Sequence of chain 1.A:
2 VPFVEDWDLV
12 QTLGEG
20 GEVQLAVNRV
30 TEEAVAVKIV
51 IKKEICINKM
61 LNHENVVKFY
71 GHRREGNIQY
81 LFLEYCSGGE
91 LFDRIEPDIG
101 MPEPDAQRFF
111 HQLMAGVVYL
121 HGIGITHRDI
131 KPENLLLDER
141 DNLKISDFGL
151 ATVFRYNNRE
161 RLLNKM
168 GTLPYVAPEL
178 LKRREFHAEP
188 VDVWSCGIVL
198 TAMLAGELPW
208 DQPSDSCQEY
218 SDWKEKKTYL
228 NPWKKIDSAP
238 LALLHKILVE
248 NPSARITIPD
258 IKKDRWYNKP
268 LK

Binding-site contacts:
Ligand atom C5 contacts residue LEU136 of chain 1.A at 3.4 Å (hydrophobic).
Ligand atom C3 contacts residue SER146 of chain 1.A at 3.5 Å.
Ligand atom C21 contacts residue LEU14 of chain 1.A at 3.6 Å (hydrophobic).
Ligand atom C22 contacts residue LEU14 of chain 1.A at 3.8 Å (hydrophobic).
Ligand atom N1 contacts residue LYS37 of chain 1.A at 3.1 Å (salt-bridge).
Ligand atom C21 contacts residue CYS86 of chain 1.A at 3.0 Å (hydrophobic).
Ligand atom C1 contacts residue ASP147 of chain 1.A at 3.9 Å.
Ligand atom N3 contacts residue LEU136 of chain 1.A at 3.7 Å.
Ligand atom C2 contacts residue SER146 of chain 1.A at 3.3 Å.
Ligand atom N3 contacts residue CYS86 of chain 1.A at 3.5 Å (h-bond).
Ligand atom N3 contacts residue TYR85 of chain 1.A at 3.9 Å.
Ligand atom N4 contacts residue TYR85 of chain 1.A at 3.6 Å.
Ligand atom C9 contacts residue LEU136 of chain 1.A at 3.7 Å (hydrophobic).
Ligand atom C7 contacts residue LEU136 of chain 1.A at 3.3 Å (hydrophobic).
Ligand atom C19 contacts residue SER87 of chain 1.A at 3.7 Å.
Ligand atom N4 contacts residue CYS86 of chain 1.A at 2.8 Å (h-bond).
Ligand atom C11 contacts residue LEU14 of chain 1.A at 3.8 Å (hydrophobic).
Ligand atom C21 contacts residue TYR85 of chain 1.A at 3.8 Å (hydrophobic).
Ligand atom N2 contacts residue LEU83 of chain 1.A at 3.5 Å.
Ligand atom N4 contacts residue GLU84 of chain 1.A at 3.9 Å.
Ligand atom C22 contacts residue CYS86 of chain 1.A at 3.5 Å (hydrophobic).
Ligand atom C12 contacts residue LEU14 of chain 1.A at 3.4 Å (hydrophobic).
Ligand atom N2 contacts residue SER146 of chain 1.A at 3.5 Å (h-bond).
Ligand atom C18 contacts residue GLY89 of chain 1.A at 3.7 Å.
Ligand atom C2 contacts residue LEU83 of chain 1.A at 3.9 Å (hydrophobic).
Ligand atom C6 contacts residue GLU84 of chain 1.A at 3.8 Å.
Ligand atom C1 contacts residue SER146 of chain 1.A at 3.6 Å.
Ligand atom C8 contacts residue CYS86 of chain 1.A at 3.6 Å (hydrophobic).
Ligand atom C10 contacts residue LEU14 of chain 1.A at 3.8 Å (hydrophobic).
Ligand atom N1 contacts residue GLU54 of chain 1.A at 3.8 Å.
Ligand atom N3 contacts residue GLU84 of chain 1.A at 3.1 Å (salt-bridge).
Ligand atom C8 contacts residue LEU14 of chain 1.A at 3.7 Å (hydrophobic).
Ligand atom C20 contacts residue TYR85 of chain 1.A at 3.5 Å (hydrophobic).
Ligand atom N1 contacts residue ASP147 of chain 1.A at 3.3 Å.
Ligand atom N3 contacts residue ALA35 of chain 1.A at 3.6 Å.
Ligand atom C6 contacts residue LEU136 of chain 1.A at 3.7 Å (hydrophobic).
Ligand atom N1 contacts residue LEU83 of chain 1.A at 3.8 Å.
Ligand atom C18 contacts residue LEU14 of chain 1.A at 3.9 Å (hydrophobic).
Ligand atom C1 contacts residue LEU83 of chain 1.A at 3.6 Å (hydrophobic).
Ligand atom C17 contacts residue LEU14 of chain 1.A at 3.4 Å (hydrophobic).

This small molecule binds to this protein.
Small molecule (SMILES): CCc1cc2c(cc1O[C@H]1CCOC1)Cc1c-2n[nH]c1-c1ccc(C#N)nc1